Binding-site contacts:
Ligand atom C6 contacts residue GLY157 of chain 33.F at 4.2 Å.
Ligand atom C4 contacts residue THR156 of chain 33.F at 4.1 Å.
Ligand atom O4 contacts residue THR156 of chain 33.F at 4.2 Å.
Ligand atom C2 contacts residue HIS148 of chain 33.F at 4.2 Å.
Ligand atom O7 contacts residue HIS148 of chain 33.F at 3.3 Å (h-bond).
Ligand atom C3 contacts residue ASN154 of chain 33.F at 3.5 Å.
Ligand atom C8 contacts residue GLY157 of chain 33.F at 4.5 Å.
Ligand atom O5 contacts residue THR156 of chain 33.F at 3.8 Å.
Ligand atom C7 contacts residue HIS148 of chain 33.F at 2.3 Å.
Ligand atom O6 contacts residue ASN154 of chain 33.F at 2.4 Å (h-bond).
Ligand atom C4 contacts residue ASN154 of chain 33.F at 3.2 Å.
Ligand atom N2 contacts residue ASN154 of chain 33.F at 4.3 Å.
Ligand atom C1 contacts residue ASN154 of chain 33.F at 2.5 Å.
Ligand atom C6 contacts residue ASN154 of chain 33.F at 3.0 Å.
Ligand atom C7 contacts residue MET151 of chain 33.F at 4.0 Å (hydrophobic).
Ligand atom C7 contacts residue THR156 of chain 33.F at 3.4 Å.
Ligand atom N2 contacts residue THR156 of chain 33.F at 4.3 Å.
Ligand atom C8 contacts residue THR156 of chain 33.F at 2.9 Å.
Ligand atom C6 contacts residue ASP155 of chain 33.F at 4.3 Å.
Ligand atom C2 contacts residue ASN154 of chain 33.F at 3.5 Å.
Ligand atom N2 contacts residue MET151 of chain 33.F at 3.4 Å.
Ligand atom C2 contacts residue MET151 of chain 33.F at 4.1 Å (hydrophobic).
Ligand atom C1 contacts residue GLY150 of chain 33.F at 3.8 Å.
Ligand atom O5 contacts residue ARG164 of chain 33.F at 4.3 Å.
Ligand atom O4 contacts residue ASN154 of chain 33.F at 3.5 Å (h-bond).
Ligand atom C8 contacts residue HIS148 of chain 33.F at 1.2 Å.
Ligand atom N2 contacts residue GLY150 of chain 33.F at 4.1 Å.
Ligand atom C5 contacts residue ASN154 of chain 33.F at 2.1 Å.
Ligand atom C6 contacts residue THR156 of chain 33.F at 1.8 Å.
Ligand atom C1 contacts residue MET151 of chain 33.F at 3.6 Å (hydrophobic).
Ligand atom N2 contacts residue HIS148 of chain 33.F at 2.8 Å (h-bond).
Ligand atom O7 contacts residue THR156 of chain 33.F at 2.4 Å.
Ligand atom O6 contacts residue THR156 of chain 33.F at 1.2 Å (h-bond).
Ligand atom C5 contacts residue THR156 of chain 33.F at 3.2 Å.
Ligand atom C2 contacts residue GLY150 of chain 33.F at 4.5 Å.
Ligand atom O5 contacts residue ASN154 of chain 33.F at 2.4 Å (h-bond).
Ligand atom C8 contacts residue MET151 of chain 33.F at 4.1 Å (hydrophobic).
Ligand atom O6 contacts residue ASP155 of chain 33.F at 4.2 Å.

This small molecule binds to this protein.
Small molecule (SMILES): CC(=O)N[C@H]1[C@H](O[C@H]2[C@H](O)[C@@H](NC(C)=O)CO[C@@H]2CO)O[C@H](CO)[C@@H](O)[C@@H]1O

Sequence of chain 33.F:
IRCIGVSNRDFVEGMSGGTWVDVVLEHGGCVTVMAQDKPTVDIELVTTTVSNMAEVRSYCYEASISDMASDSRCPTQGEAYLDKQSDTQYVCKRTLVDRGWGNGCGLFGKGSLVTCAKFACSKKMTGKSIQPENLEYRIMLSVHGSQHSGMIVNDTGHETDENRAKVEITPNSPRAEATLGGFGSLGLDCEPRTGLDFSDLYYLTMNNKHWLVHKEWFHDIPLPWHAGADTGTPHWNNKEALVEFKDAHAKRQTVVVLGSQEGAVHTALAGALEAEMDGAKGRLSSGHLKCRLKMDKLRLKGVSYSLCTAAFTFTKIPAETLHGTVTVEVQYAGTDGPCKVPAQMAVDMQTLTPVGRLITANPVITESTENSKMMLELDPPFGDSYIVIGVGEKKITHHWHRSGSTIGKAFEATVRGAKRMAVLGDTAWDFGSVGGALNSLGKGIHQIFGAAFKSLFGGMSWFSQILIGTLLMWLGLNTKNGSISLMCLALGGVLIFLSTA